The protein below binds the small molecule below.
Small molecule (SMILES): CC(=O)N[C@@H]1[C@@H](O)[C@H](O)[C@@H](CO)O[C@H]1O

Sequence of chain 2.A:
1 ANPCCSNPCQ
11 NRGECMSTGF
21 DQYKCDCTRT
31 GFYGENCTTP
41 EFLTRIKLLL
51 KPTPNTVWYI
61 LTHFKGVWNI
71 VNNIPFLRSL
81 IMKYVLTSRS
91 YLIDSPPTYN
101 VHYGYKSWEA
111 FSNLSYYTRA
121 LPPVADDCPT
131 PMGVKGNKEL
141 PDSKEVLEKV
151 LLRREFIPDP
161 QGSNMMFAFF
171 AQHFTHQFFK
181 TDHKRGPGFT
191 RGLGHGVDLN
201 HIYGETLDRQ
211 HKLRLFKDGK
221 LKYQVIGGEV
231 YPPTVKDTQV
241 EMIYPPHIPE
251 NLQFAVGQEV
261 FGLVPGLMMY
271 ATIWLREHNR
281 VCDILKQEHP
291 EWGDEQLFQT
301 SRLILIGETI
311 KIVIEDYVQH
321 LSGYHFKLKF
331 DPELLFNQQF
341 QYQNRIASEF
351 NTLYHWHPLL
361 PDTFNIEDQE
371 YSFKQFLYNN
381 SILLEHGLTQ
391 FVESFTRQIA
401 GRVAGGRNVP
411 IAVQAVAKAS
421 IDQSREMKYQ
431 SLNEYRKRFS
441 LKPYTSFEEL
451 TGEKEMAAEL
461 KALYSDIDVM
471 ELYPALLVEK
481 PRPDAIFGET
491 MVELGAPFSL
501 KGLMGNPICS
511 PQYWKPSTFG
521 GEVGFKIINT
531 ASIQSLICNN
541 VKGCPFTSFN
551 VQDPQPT

Binding-site contacts:
Ligand atom C2 contacts residue GLU35 of chain 2.A at 3.9 Å.
Ligand atom C5 contacts residue TYR23 of chain 2.A at 3.5 Å (hydrophobic).
Ligand atom C7 contacts residue ASN36 of chain 2.A at 3.5 Å.
Ligand atom O6 contacts residue TYR23 of chain 2.A at 4.2 Å.
Ligand atom N2 contacts residue GLU35 of chain 2.A at 3.1 Å (salt-bridge).
Ligand atom C1 contacts residue ASN36 of chain 2.A at 1.4 Å.
Ligand atom C6 contacts residue TYR23 of chain 2.A at 4.1 Å (hydrophobic).
Ligand atom C4 contacts residue ASN36 of chain 2.A at 4.2 Å.
Ligand atom O5 contacts residue TYR23 of chain 2.A at 3.4 Å (h-bond).
Ligand atom C1 contacts residue GLU35 of chain 2.A at 4.0 Å.
Ligand atom O6 contacts residue PRO8 of chain 2.A at 3.9 Å.
Ligand atom O5 contacts residue ASN36 of chain 2.A at 2.4 Å (h-bond).
Ligand atom C8 contacts residue GLU35 of chain 2.A at 3.9 Å.
Ligand atom C3 contacts residue GLU35 of chain 2.A at 4.0 Å.
Ligand atom C1 contacts residue TYR23 of chain 2.A at 3.5 Å (hydrophobic).
Ligand atom O7 contacts residue ASN36 of chain 2.A at 3.7 Å.
Ligand atom C3 contacts residue ASN36 of chain 2.A at 3.8 Å.
Ligand atom C2 contacts residue ASN36 of chain 2.A at 2.5 Å.
Ligand atom N2 contacts residue ASN36 of chain 2.A at 2.9 Å (h-bond).
Ligand atom C7 contacts residue GLU35 of chain 2.A at 4.0 Å.
Ligand atom C5 contacts residue ASN36 of chain 2.A at 3.7 Å.